A small-molecule ligand and the protein it binds are described below.
Small molecule (SMILES): CC(=O)N[C@@H]1[C@@H](O)[C@H](O)[C@@H](CO)O[C@H]1O

Sequence of chain 1.B:
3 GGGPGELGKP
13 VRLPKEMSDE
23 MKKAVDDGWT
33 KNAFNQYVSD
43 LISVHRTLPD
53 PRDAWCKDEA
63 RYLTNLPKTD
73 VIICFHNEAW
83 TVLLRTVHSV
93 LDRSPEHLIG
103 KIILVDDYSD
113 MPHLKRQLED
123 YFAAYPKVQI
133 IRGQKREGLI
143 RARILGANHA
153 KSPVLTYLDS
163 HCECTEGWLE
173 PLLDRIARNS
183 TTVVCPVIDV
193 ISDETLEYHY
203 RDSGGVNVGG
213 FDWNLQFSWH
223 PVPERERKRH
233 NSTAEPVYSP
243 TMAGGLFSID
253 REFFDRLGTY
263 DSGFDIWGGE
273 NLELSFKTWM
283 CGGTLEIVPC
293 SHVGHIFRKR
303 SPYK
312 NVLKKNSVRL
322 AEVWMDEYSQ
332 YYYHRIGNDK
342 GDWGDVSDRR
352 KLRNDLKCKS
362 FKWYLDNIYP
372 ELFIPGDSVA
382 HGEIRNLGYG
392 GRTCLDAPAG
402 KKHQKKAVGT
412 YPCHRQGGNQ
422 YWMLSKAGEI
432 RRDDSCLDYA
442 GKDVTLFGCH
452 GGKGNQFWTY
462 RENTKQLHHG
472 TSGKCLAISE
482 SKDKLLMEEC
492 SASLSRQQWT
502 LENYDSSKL

Binding-site contacts:
Ligand atom C6 contacts residue ASN181 of chain 1.B at 3.1 Å.
Ligand atom O5 contacts residue THR183 of chain 1.B at 2.8 Å (h-bond).
Ligand atom C7 contacts residue ASN181 of chain 1.B at 4.2 Å.
Ligand atom O7 contacts residue ASN181 of chain 1.B at 4.4 Å.
Ligand atom C2 contacts residue ASN181 of chain 1.B at 2.6 Å.
Ligand atom C1 contacts residue THR183 of chain 1.B at 3.4 Å.
Ligand atom C4 contacts residue ASN181 of chain 1.B at 4.1 Å.
Ligand atom C5 contacts residue ASN181 of chain 1.B at 3.2 Å.
Ligand atom C1 contacts residue ASN181 of chain 1.B at 1.4 Å.
Ligand atom O5 contacts residue ASN181 of chain 1.B at 2.3 Å (h-bond).
Ligand atom C5 contacts residue THR183 of chain 1.B at 3.9 Å.
Ligand atom C3 contacts residue ASN181 of chain 1.B at 3.8 Å.
Ligand atom O6 contacts residue ASN181 of chain 1.B at 3.9 Å.
Ligand atom C5 contacts residue THR286 of chain 1.B at 4.5 Å.
Ligand atom O5 contacts residue THR184 of chain 1.B at 4.5 Å.
Ligand atom N2 contacts residue ASN181 of chain 1.B at 3.3 Å (h-bond).
Ligand atom O4 contacts residue GLY284 of chain 1.B at 4.0 Å.